The protein below binds the small molecule below.
Small molecule (SMILES): CC(=O)N[C@H]1[C@H](O[C@H]2[C@H](O[C@@H]3O[C@@H](C)[C@@H](O)[C@@H](O)[C@@H]3O)[C@@H](NC(C)=O)CO[C@@H]2CO[C@@H]2O[C@@H](C)[C@@H](O)[C@@H](O)[C@@H]2O)O[C@H](CO)[C@@H](O)[C@@H]1O

Binding-site contacts:
Ligand atom C8 contacts residue PHE57 of chain 1.A at 3.9 Å (hydrophobic).
Ligand atom O3 contacts residue ASN174 of chain 1.A at 4.2 Å.
Ligand atom O6 contacts residue GLY171 of chain 1.A at 4.3 Å.
Ligand atom C6 contacts residue ARG167 of chain 1.A at 3.8 Å.
Ligand atom C7 contacts residue LEU170 of chain 1.A at 4.5 Å (hydrophobic).
Ligand atom C1 contacts residue LEU170 of chain 1.A at 4.4 Å (hydrophobic).
Ligand atom N2 contacts residue ASN56 of chain 1.A at 2.9 Å (h-bond).
Ligand atom C5 contacts residue ARG167 of chain 1.A at 3.8 Å.
Ligand atom C7 contacts residue PHE57 of chain 1.A at 4.2 Å (hydrophobic).
Ligand atom O2 contacts residue ASN174 of chain 1.A at 4.5 Å.
Ligand atom C4 contacts residue ASN56 of chain 1.A at 4.2 Å.
Ligand atom C4 contacts residue ARG167 of chain 1.A at 4.1 Å.
Ligand atom O5 contacts residue GLY171 of chain 1.A at 4.4 Å.
Ligand atom O7 contacts residue LEU170 of chain 1.A at 3.5 Å.
Ligand atom O5 contacts residue LEU170 of chain 1.A at 4.2 Å.
Ligand atom C1 contacts residue ASN56 of chain 1.A at 1.4 Å.
Ligand atom O5 contacts residue ARG167 of chain 1.A at 4.0 Å.
Ligand atom C8 contacts residue ASN56 of chain 1.A at 3.6 Å.
Ligand atom O5 contacts residue ASN56 of chain 1.A at 2.3 Å (h-bond).
Ligand atom O7 contacts residue ARG167 of chain 1.A at 3.1 Å (salt-bridge).
Ligand atom O2 contacts residue LEU170 of chain 1.A at 3.9 Å.
Ligand atom C1 contacts residue ARG167 of chain 1.A at 4.2 Å.
Ligand atom O5 contacts residue ARG167 of chain 1.A at 3.3 Å.
Ligand atom O6 contacts residue LEU170 of chain 1.A at 3.8 Å.
Ligand atom C3 contacts residue ASN174 of chain 1.A at 4.3 Å.
Ligand atom C7 contacts residue ASN56 of chain 1.A at 3.4 Å.
Ligand atom C2 contacts residue ASN56 of chain 1.A at 2.4 Å.
Ligand atom O4 contacts residue ARG167 of chain 1.A at 3.8 Å.
Ligand atom C3 contacts residue ARG167 of chain 1.A at 3.7 Å.
Ligand atom C1 contacts residue ARG167 of chain 1.A at 4.0 Å.
Ligand atom C5 contacts residue ARG167 of chain 1.A at 4.1 Å.
Ligand atom C2 contacts residue ASN174 of chain 1.A at 4.3 Å.
Ligand atom C5 contacts residue ASN56 of chain 1.A at 3.6 Å.
Ligand atom C8 contacts residue PRO166 of chain 1.A at 3.8 Å (hydrophobic).
Ligand atom O7 contacts residue PHE57 of chain 1.A at 3.5 Å.
Ligand atom C6 contacts residue LEU170 of chain 1.A at 3.8 Å (hydrophobic).
Ligand atom O7 contacts residue ASN56 of chain 1.A at 3.8 Å.
Ligand atom C3 contacts residue ASN56 of chain 1.A at 3.8 Å.
Ligand atom C7 contacts residue ARG167 of chain 1.A at 4.1 Å.
Ligand atom C8 contacts residue ARG167 of chain 1.A at 3.8 Å.

Sequence of chain 1.A:
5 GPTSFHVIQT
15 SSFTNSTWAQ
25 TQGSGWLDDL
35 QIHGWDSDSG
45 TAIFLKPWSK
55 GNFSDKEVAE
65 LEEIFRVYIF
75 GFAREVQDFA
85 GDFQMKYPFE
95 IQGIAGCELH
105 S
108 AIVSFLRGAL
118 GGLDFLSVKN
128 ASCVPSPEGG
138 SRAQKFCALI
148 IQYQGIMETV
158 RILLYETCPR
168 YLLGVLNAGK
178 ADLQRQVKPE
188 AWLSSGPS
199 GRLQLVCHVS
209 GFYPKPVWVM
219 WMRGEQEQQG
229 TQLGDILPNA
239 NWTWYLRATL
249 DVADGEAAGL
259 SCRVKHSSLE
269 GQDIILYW